Binding-site contacts:
Ligand atom C1 contacts residue TYR43 of chain 1.B at 4.2 Å (hydrophobic).
Ligand atom O1 contacts residue LEU32 of chain 1.B at 3.1 Å (h-bond).
Ligand atom C5 contacts residue MET209 of chain 1.B at 4.4 Å (hydrophobic).
Ligand atom C3 contacts residue LEU34 of chain 1.B at 4.1 Å (hydrophobic).
Ligand atom O1 contacts residue LEU34 of chain 1.B at 4.0 Å.
Ligand atom O2 contacts residue 6NA1 of chain 1.N at 3.8 Å.
Ligand atom C7 contacts residue MET209 of chain 1.B at 4.3 Å (hydrophobic).
Ligand atom C1 contacts residue LEU32 of chain 1.B at 3.9 Å (hydrophobic).
Ligand atom O2 contacts residue TYR43 of chain 1.B at 3.2 Å (h-bond).
Ligand atom C4 contacts residue LEU205 of chain 1.B at 4.2 Å (hydrophobic).
Ligand atom O1 contacts residue TYR43 of chain 1.B at 4.5 Å.
Ligand atom C1 contacts residue LEU34 of chain 1.B at 4.0 Å (hydrophobic).
Ligand atom O2 contacts residue LEU32 of chain 1.B at 3.8 Å.
Ligand atom O2 contacts residue LEU34 of chain 1.B at 4.0 Å.
Ligand atom O1 contacts residue PHE73 of chain 1.B at 3.7 Å.
Ligand atom C2 contacts residue LEU205 of chain 1.B at 3.9 Å (hydrophobic).
Ligand atom C6 contacts residue MET209 of chain 1.B at 4.0 Å (hydrophobic).
Ligand atom C5 contacts residue PRO40 of chain 1.B at 3.9 Å (hydrophobic).

This protein binds this small molecule.
Small molecule (SMILES): CCCCCCCC(=O)O

Sequence of chain 1.B:
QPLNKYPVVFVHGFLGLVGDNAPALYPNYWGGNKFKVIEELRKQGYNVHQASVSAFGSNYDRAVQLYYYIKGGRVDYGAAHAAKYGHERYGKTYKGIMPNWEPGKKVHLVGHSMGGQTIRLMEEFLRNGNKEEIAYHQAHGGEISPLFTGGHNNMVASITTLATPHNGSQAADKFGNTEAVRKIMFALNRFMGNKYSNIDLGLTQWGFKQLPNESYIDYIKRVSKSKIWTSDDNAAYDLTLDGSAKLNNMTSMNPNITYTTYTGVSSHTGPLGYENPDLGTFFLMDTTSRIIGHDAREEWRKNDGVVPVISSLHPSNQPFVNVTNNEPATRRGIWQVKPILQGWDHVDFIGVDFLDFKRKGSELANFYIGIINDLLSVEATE